This small molecule binds to this protein.
Small molecule (SMILES): CC(=O)N[C@H]1[C@H](O[C@H]2[C@H](O)[C@@H](NC(C)=O)CO[C@@H]2CO[C@@H]2O[C@@H](C)[C@@H](O)[C@@H](O)[C@@H]2O)O[C@H](CO)[C@@H](O)[C@@H]1O

Binding-site contacts:
Ligand atom C7 contacts residue ASN255 of chain 4.B at 3.2 Å.
Ligand atom O4 contacts residue ASP234 of chain 4.B at 4.3 Å.
Ligand atom C6 contacts residue ARG252 of chain 4.B at 3.5 Å.
Ligand atom C2 contacts residue ASN255 of chain 4.B at 2.5 Å.
Ligand atom C7 contacts residue ASP261 of chain 4.B at 4.2 Å.
Ligand atom C6 contacts residue PHE258 of chain 4.B at 4.3 Å (hydrophobic).
Ligand atom C4 contacts residue ASP234 of chain 4.B at 4.4 Å.
Ligand atom C5 contacts residue ASN255 of chain 4.B at 3.6 Å.
Ligand atom C8 contacts residue ASN255 of chain 4.B at 4.5 Å.
Ligand atom C3 contacts residue ASN255 of chain 4.B at 3.7 Å.
Ligand atom O7 contacts residue ASN255 of chain 4.B at 3.1 Å (h-bond).
Ligand atom N2 contacts residue ASN255 of chain 4.B at 2.9 Å (h-bond).
Ligand atom O5 contacts residue PHE258 of chain 4.B at 4.5 Å.
Ligand atom C4 contacts residue ASN255 of chain 4.B at 4.2 Å.
Ligand atom O3 contacts residue ASP234 of chain 4.B at 3.2 Å (salt-bridge).
Ligand atom C3 contacts residue ASP234 of chain 4.B at 4.3 Å.
Ligand atom C1 contacts residue SER257 of chain 4.B at 4.2 Å.
Ligand atom C1 contacts residue ASN255 of chain 4.B at 1.4 Å.
Ligand atom O5 contacts residue ASN255 of chain 4.B at 2.3 Å (h-bond).
Ligand atom C8 contacts residue ASP261 of chain 4.B at 3.5 Å.
Ligand atom C3 contacts residue SER257 of chain 4.B at 4.2 Å.

Sequence of chain 4.B:
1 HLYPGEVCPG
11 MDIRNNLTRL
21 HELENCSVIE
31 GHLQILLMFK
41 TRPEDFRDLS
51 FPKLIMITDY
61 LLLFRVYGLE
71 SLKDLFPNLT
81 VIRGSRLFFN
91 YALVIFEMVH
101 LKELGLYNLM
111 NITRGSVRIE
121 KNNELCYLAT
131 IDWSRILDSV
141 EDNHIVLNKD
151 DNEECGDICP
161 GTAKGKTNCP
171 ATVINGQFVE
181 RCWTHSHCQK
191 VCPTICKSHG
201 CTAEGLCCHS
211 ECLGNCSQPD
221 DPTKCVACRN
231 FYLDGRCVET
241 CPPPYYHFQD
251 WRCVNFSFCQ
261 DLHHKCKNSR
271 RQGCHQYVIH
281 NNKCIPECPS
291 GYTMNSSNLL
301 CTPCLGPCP